Sequence of chain 1.B:
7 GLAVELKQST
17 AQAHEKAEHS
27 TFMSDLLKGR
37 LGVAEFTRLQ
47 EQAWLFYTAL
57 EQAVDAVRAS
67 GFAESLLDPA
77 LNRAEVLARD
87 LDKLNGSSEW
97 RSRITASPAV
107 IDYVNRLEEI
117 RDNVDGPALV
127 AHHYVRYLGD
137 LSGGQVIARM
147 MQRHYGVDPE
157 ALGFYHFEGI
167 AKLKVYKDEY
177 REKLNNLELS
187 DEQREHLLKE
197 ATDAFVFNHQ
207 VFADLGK

Binding-site contacts:
Ligand atom CA3 contacts residue GLY139 of chain 1.B at 3.5 Å.
Ligand atom CB6 contacts residue VAL131 of chain 1.B at 3.6 Å (hydrophobic).
Ligand atom NB contacts residue GLY135 of chain 1.B at 3.5 Å.
Ligand atom NB contacts residue HIS20 of chain 1.B at 3.2 Å (h-bond).
Ligand atom CC1 contacts residue HIS20 of chain 1.B at 3.4 Å.
Ligand atom CC4 contacts residue LEU134 of chain 1.B at 3.6 Å (hydrophobic).
Ligand atom CB contacts residue VAL131 of chain 1.B at 3.5 Å (hydrophobic).
Ligand atom CB5 contacts residue ASN204 of chain 1.B at 3.5 Å.
Ligand atom O2A contacts residue ARG177 of chain 1.B at 2.5 Å (salt-bridge).
Ligand atom CA5 contacts residue GLY139 of chain 1.B at 3.7 Å.
Ligand atom FE contacts residue HIS20 of chain 1.B at 2.3 Å.
Ligand atom CA6 contacts residue GLY139 of chain 1.B at 3.6 Å.
Ligand atom CB4 contacts residue PHE208 of chain 1.B at 3.6 Å (hydrophobic).
Ligand atom CA1 contacts residue GLU24 of chain 1.B at 3.5 Å.
Ligand atom FE contacts residue GLU24 of chain 1.B at 2.2 Å.
Ligand atom O2A contacts residue TYR130 of chain 1.B at 3.0 Å (h-bond).
Ligand atom CA4 contacts residue GLY139 of chain 1.B at 3.7 Å.
Ligand atom CB contacts residue GLY135 of chain 1.B at 3.4 Å.
Ligand atom CA contacts residue SER138 of chain 1.B at 3.3 Å.
Ligand atom CA2 contacts residue GLY139 of chain 1.B at 3.5 Å.
Ligand atom O1A contacts residue ARG177 of chain 1.B at 3.5 Å (salt-bridge).
Ligand atom CA1 contacts residue GLY139 of chain 1.B at 3.5 Å.
Ligand atom CC2 contacts residue HIS20 of chain 1.B at 3.3 Å.
Ligand atom CAA contacts residue TYR130 of chain 1.B at 3.8 Å (hydrophobic).
Ligand atom CA contacts residue GLU24 of chain 1.B at 3.5 Å.
Ligand atom CB4 contacts residue ASN204 of chain 1.B at 3.6 Å.
Ligand atom CC3 contacts residue GLY135 of chain 1.B at 3.6 Å.
Ligand atom CC2 contacts residue GLY135 of chain 1.B at 3.5 Å.
Ligand atom CB contacts residue PHE201 of chain 1.B at 3.7 Å (hydrophobic).
Ligand atom OA contacts residue GLU24 of chain 1.B at 2.7 Å (salt-bridge).
Ligand atom NA contacts residue SER138 of chain 1.B at 3.5 Å (h-bond).
Ligand atom CC6 contacts residue SER138 of chain 1.B at 3.4 Å.
Ligand atom CAA contacts residue ARG177 of chain 1.B at 3.3 Å.
Ligand atom CC1 contacts residue SER138 of chain 1.B at 3.4 Å.
Ligand atom NA contacts residue HIS20 of chain 1.B at 3.4 Å (h-bond).
Ligand atom CA2 contacts residue GLU24 of chain 1.B at 3.1 Å.
Ligand atom NA contacts residue GLU24 of chain 1.B at 3.3 Å (salt-bridge).
Ligand atom CC4 contacts residue TYR130 of chain 1.B at 3.7 Å (hydrophobic).
Ligand atom OB contacts residue GLU24 of chain 1.B at 2.8 Å.
Ligand atom OB contacts residue HIS20 of chain 1.B at 3.4 Å (h-bond).

A small-molecule ligand and the protein it binds are described below.
Small molecule (SMILES): O=C(O)c1ccc2c(c1)[N+]1=Cc3ccccc3O[Fe@]13Oc1ccccc1C=[N+]23